Binding-site contacts:
Ligand atom C contacts residue THR328 of chain 1.C at 3.3 Å.
Ligand atom CB contacts residue ALA327 of chain 1.C at 4.5 Å (hydrophobic).
Ligand atom O3 contacts residue MN1 of chain 1.FA at 2.3 Å.
Ligand atom CA contacts residue GLU272 of chain 1.C at 4.0 Å.
Ligand atom CB contacts residue LYS270 of chain 1.C at 4.0 Å.
Ligand atom OXT contacts residue MN1 of chain 1.FA at 2.5 Å.
Ligand atom CA contacts residue MN1 of chain 1.FA at 3.1 Å.
Ligand atom O contacts residue ALA293 of chain 1.C at 3.0 Å.
Ligand atom C contacts residue MN1 of chain 1.FA at 3.2 Å.
Ligand atom CA contacts residue ALA293 of chain 1.C at 3.6 Å (hydrophobic).
Ligand atom OXT contacts residue ASP296 of chain 1.C at 3.0 Å (salt-bridge).
Ligand atom C contacts residue ALA293 of chain 1.C at 3.4 Å (hydrophobic).
Ligand atom OXT contacts residue ALA293 of chain 1.C at 3.6 Å (h-bond).
Ligand atom CA contacts residue THR328 of chain 1.C at 3.6 Å.
Ligand atom O contacts residue ASP296 of chain 1.C at 4.4 Å.
Ligand atom O3 contacts residue LYS270 of chain 1.C at 2.7 Å (salt-bridge).
Ligand atom O3 contacts residue GLU272 of chain 1.C at 3.3 Å (salt-bridge).
Ligand atom O contacts residue MN1 of chain 1.FA at 4.5 Å.
Ligand atom CA contacts residue LYS270 of chain 1.C at 3.7 Å.
Ligand atom OXT contacts residue THR328 of chain 1.C at 4.4 Å.
Ligand atom C contacts residue ASP296 of chain 1.C at 4.2 Å.
Ligand atom OXT contacts residue GLY295 of chain 1.C at 3.4 Å.
Ligand atom C contacts residue GLU272 of chain 1.C at 3.9 Å.
Ligand atom O3 contacts residue ALA293 of chain 1.C at 4.0 Å.
Ligand atom OXT contacts residue GLU272 of chain 1.C at 3.3 Å (salt-bridge).
Ligand atom O contacts residue ARG294 of chain 1.C at 3.3 Å (salt-bridge).
Ligand atom CB contacts residue MET291 of chain 1.C at 3.8 Å (hydrophobic).
Ligand atom CB contacts residue THR328 of chain 1.C at 3.1 Å.
Ligand atom O3 contacts residue ARG73 of chain 1.C at 4.4 Å.
Ligand atom O contacts residue THR328 of chain 1.C at 2.4 Å (h-bond).
Ligand atom CB contacts residue ARG73 of chain 1.C at 4.1 Å.
Ligand atom CB contacts residue MET360 of chain 1.C at 3.8 Å (hydrophobic).
Ligand atom CB contacts residue ALA293 of chain 1.C at 4.0 Å (hydrophobic).
Ligand atom C contacts residue GLY295 of chain 1.C at 3.6 Å.
Ligand atom O contacts residue GLY295 of chain 1.C at 2.9 Å (h-bond).
Ligand atom C contacts residue ARG294 of chain 1.C at 4.3 Å.
Ligand atom O3 contacts residue ASP296 of chain 1.C at 4.2 Å.

Sequence of chain 1.C:
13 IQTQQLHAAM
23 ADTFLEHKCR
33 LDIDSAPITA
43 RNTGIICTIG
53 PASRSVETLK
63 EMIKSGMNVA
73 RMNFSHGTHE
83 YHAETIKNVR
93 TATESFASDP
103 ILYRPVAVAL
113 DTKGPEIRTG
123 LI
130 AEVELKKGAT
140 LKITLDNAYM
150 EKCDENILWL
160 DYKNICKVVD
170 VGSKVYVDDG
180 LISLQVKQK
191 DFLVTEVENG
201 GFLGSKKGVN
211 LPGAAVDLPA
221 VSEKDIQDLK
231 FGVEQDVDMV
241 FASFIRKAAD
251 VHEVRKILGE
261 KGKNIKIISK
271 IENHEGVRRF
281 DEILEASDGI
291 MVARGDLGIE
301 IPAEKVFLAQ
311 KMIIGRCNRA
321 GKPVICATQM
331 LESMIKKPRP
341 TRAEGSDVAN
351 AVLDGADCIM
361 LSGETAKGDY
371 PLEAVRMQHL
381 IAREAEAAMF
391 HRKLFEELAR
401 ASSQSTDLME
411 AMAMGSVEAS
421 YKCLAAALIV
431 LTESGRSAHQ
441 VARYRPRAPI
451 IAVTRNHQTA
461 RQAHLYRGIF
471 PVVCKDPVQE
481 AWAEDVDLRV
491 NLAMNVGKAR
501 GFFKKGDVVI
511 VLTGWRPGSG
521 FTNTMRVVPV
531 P

This protein binds this small molecule.
Small molecule (SMILES): CC(=O)C(=O)O